Sequence of chain 2.B:
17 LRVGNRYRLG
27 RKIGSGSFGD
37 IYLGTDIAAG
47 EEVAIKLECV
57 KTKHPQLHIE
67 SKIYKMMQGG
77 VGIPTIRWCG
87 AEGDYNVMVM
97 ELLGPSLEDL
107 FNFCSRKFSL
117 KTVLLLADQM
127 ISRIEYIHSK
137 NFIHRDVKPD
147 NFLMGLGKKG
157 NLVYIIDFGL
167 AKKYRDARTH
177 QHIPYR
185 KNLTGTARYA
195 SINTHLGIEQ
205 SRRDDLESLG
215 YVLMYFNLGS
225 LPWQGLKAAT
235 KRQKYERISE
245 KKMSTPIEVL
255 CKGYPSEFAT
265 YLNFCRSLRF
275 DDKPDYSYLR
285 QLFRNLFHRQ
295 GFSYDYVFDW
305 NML

The protein below binds the small molecule below.
Small molecule (SMILES): Cn1cc(-c2ccnc([C@H]3COCCN3)c2)c(-c2ccc(F)cc2)n1

Binding-site contacts:
Ligand atom C7 contacts residue MET96 of chain 2.B at 3.7 Å (hydrophobic).
Ligand atom C6 contacts residue ILE37 of chain 2.B at 3.6 Å (hydrophobic).
Ligand atom N1 contacts residue ILE162 of chain 2.B at 3.3 Å.
Ligand atom F1 contacts residue LYS52 of chain 2.B at 3.4 Å.
Ligand atom C11 contacts residue LEU149 of chain 2.B at 3.8 Å (hydrophobic).
Ligand atom F1 contacts residue MET94 of chain 2.B at 3.3 Å.
Ligand atom N3 contacts residue LEU99 of chain 2.B at 3.0 Å (h-bond).
Ligand atom C12 contacts residue ALA50 of chain 2.B at 3.8 Å (hydrophobic).
Ligand atom C13 contacts residue LEU99 of chain 2.B at 3.6 Å (hydrophobic).
Ligand atom C2 contacts residue ILE162 of chain 2.B at 3.6 Å (hydrophobic).
Ligand atom C9 contacts residue MET96 of chain 2.B at 3.5 Å (hydrophobic).
Ligand atom C17 contacts residue LEU99 of chain 2.B at 3.2 Å (hydrophobic).
Ligand atom C16 contacts residue LEU98 of chain 2.B at 3.8 Å (hydrophobic).
Ligand atom N1 contacts residue ILE37 of chain 2.B at 3.8 Å.
Ligand atom C8 contacts residue MET96 of chain 2.B at 3.7 Å (hydrophobic).
Ligand atom O1 contacts residue GLY100 of chain 2.B at 3.4 Å (h-bond).
Ligand atom C13 contacts residue GLU97 of chain 2.B at 3.7 Å.
Ligand atom C13 contacts residue MET96 of chain 2.B at 3.9 Å (hydrophobic).
Ligand atom C1 contacts residue ILE162 of chain 2.B at 3.6 Å (hydrophobic).
Ligand atom C8 contacts residue LYS52 of chain 2.B at 3.5 Å.
Ligand atom C1 contacts residue SER31 of chain 2.B at 3.8 Å.
Ligand atom C15 contacts residue LEU149 of chain 2.B at 3.7 Å (hydrophobic).
Ligand atom C17 contacts residue GLY100 of chain 2.B at 3.1 Å.
Ligand atom N3 contacts residue ALA50 of chain 2.B at 3.6 Å.
Ligand atom C5 contacts residue ILE37 of chain 2.B at 3.5 Å (hydrophobic).
Ligand atom C13 contacts residue ALA50 of chain 2.B at 3.4 Å (hydrophobic).
Ligand atom N2 contacts residue ILE162 of chain 2.B at 3.6 Å.
Ligand atom F1 contacts residue MET96 of chain 2.B at 3.6 Å.
Ligand atom C17 contacts residue LEU149 of chain 2.B at 3.9 Å (hydrophobic).
Ligand atom N2 contacts residue ILE37 of chain 2.B at 3.4 Å.
Ligand atom C4 contacts residue ILE37 of chain 2.B at 3.6 Å (hydrophobic).
Ligand atom C6 contacts residue ALA50 of chain 2.B at 3.7 Å (hydrophobic).
Ligand atom C10 contacts residue MET96 of chain 2.B at 3.8 Å (hydrophobic).
Ligand atom C9 contacts residue MET94 of chain 2.B at 3.8 Å (hydrophobic).
Ligand atom C7 contacts residue ALA50 of chain 2.B at 3.8 Å (hydrophobic).
Ligand atom C14 contacts residue LEU149 of chain 2.B at 3.9 Å (hydrophobic).
Ligand atom O1 contacts residue LEU99 of chain 2.B at 3.4 Å (h-bond).
Ligand atom C12 contacts residue MET96 of chain 2.B at 3.6 Å (hydrophobic).
Ligand atom C16 contacts residue LEU99 of chain 2.B at 3.3 Å (hydrophobic).
Ligand atom C9 contacts residue LYS52 of chain 2.B at 3.9 Å.